Sequence of chain 1.A:
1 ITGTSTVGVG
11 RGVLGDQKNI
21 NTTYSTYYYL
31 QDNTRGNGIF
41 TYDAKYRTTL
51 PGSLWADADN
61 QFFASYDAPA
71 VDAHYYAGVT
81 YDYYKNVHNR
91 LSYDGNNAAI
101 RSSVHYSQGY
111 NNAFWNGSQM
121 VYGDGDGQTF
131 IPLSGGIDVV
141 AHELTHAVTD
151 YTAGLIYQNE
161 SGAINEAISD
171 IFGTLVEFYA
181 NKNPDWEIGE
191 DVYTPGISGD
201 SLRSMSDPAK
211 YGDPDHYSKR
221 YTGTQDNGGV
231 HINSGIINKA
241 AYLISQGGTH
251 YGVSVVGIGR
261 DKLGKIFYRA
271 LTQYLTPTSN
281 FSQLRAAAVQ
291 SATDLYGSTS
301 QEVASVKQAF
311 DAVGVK

Binding-site contacts:
Ligand atom C2 contacts residue LEU133 of chain 1.A at 3.6 Å (hydrophobic).
Ligand atom OXT contacts residue GLU143 of chain 1.A at 2.8 Å (salt-bridge).
Ligand atom O contacts residue HIS231 of chain 1.A at 2.8 Å (h-bond).
Ligand atom OD1 contacts residue TYR157 of chain 1.A at 3.3 Å (h-bond).
Ligand atom OD2 contacts residue TYR157 of chain 1.A at 3.6 Å (h-bond).
Ligand atom O1 contacts residue ASN112 of chain 1.A at 3.6 Å.
Ligand atom N contacts residue ALA113 of chain 1.A at 2.7 Å (h-bond).
Ligand atom N contacts residue ASN112 of chain 1.A at 3.1 Å (h-bond).
Ligand atom C7 contacts residue GLU143 of chain 1.A at 3.9 Å.
Ligand atom O contacts residue HIS142 of chain 1.A at 3.5 Å (h-bond).
Ligand atom O2 contacts residue ALA113 of chain 1.A at 3.2 Å (h-bond).
Ligand atom CB contacts residue ALA113 of chain 1.A at 3.4 Å (hydrophobic).
Ligand atom CA contacts residue ALA113 of chain 1.A at 3.6 Å (hydrophobic).
Ligand atom C6 contacts residue VAL139 of chain 1.A at 3.9 Å (hydrophobic).
Ligand atom C contacts residue HIS146 of chain 1.A at 3.9 Å.
Ligand atom C6 contacts residue ILE188 of chain 1.A at 3.6 Å (hydrophobic).
Ligand atom C contacts residue HIS142 of chain 1.A at 3.8 Å.
Ligand atom OXT contacts residue HIS146 of chain 1.A at 3.5 Å (h-bond).
Ligand atom O contacts residue HIS146 of chain 1.A at 3.6 Å (h-bond).
Ligand atom C8 contacts residue GLU143 of chain 1.A at 3.4 Å.
Ligand atom O2 contacts residue ASN112 of chain 1.A at 3.0 Å (h-bond).
Ligand atom C1 contacts residue ASN112 of chain 1.A at 3.0 Å.
Ligand atom O contacts residue TYR157 of chain 1.A at 3.2 Å (h-bond).
Ligand atom OXT contacts residue HIS142 of chain 1.A at 3.4 Å (h-bond).
Ligand atom C contacts residue GLU166 of chain 1.A at 3.9 Å.
Ligand atom CA contacts residue HIS231 of chain 1.A at 3.8 Å.
Ligand atom C1 contacts residue ALA113 of chain 1.A at 3.5 Å (hydrophobic).
Ligand atom OD1 contacts residue HIS231 of chain 1.A at 3.4 Å.
Ligand atom C contacts residue HIS231 of chain 1.A at 3.7 Å.
Ligand atom OXT contacts residue ZN1 of chain 1.C at 2.7 Å.
Ligand atom C7 contacts residue HIS142 of chain 1.A at 3.6 Å.
Ligand atom CG contacts residue TYR157 of chain 1.A at 3.6 Å (hydrophobic).
Ligand atom C5 contacts residue VAL139 of chain 1.A at 3.9 Å (hydrophobic).
Ligand atom O contacts residue ZN1 of chain 1.C at 2.0 Å.
Ligand atom C contacts residue ZN1 of chain 1.C at 2.6 Å.
Ligand atom C contacts residue GLU143 of chain 1.A at 3.9 Å.
Ligand atom N contacts residue GLU143 of chain 1.A at 3.7 Å.
Ligand atom C4 contacts residue LEU202 of chain 1.A at 3.5 Å (hydrophobic).
Ligand atom O contacts residue GLU166 of chain 1.A at 2.8 Å (salt-bridge).
Ligand atom C5 contacts residue ILE188 of chain 1.A at 3.8 Å (hydrophobic).

The protein below binds the small molecule below.
Small molecule (SMILES): O=C(O)C[C@H](NC(=O)OCc1ccccc1)C(=O)O